Sequence of chain 1.C:
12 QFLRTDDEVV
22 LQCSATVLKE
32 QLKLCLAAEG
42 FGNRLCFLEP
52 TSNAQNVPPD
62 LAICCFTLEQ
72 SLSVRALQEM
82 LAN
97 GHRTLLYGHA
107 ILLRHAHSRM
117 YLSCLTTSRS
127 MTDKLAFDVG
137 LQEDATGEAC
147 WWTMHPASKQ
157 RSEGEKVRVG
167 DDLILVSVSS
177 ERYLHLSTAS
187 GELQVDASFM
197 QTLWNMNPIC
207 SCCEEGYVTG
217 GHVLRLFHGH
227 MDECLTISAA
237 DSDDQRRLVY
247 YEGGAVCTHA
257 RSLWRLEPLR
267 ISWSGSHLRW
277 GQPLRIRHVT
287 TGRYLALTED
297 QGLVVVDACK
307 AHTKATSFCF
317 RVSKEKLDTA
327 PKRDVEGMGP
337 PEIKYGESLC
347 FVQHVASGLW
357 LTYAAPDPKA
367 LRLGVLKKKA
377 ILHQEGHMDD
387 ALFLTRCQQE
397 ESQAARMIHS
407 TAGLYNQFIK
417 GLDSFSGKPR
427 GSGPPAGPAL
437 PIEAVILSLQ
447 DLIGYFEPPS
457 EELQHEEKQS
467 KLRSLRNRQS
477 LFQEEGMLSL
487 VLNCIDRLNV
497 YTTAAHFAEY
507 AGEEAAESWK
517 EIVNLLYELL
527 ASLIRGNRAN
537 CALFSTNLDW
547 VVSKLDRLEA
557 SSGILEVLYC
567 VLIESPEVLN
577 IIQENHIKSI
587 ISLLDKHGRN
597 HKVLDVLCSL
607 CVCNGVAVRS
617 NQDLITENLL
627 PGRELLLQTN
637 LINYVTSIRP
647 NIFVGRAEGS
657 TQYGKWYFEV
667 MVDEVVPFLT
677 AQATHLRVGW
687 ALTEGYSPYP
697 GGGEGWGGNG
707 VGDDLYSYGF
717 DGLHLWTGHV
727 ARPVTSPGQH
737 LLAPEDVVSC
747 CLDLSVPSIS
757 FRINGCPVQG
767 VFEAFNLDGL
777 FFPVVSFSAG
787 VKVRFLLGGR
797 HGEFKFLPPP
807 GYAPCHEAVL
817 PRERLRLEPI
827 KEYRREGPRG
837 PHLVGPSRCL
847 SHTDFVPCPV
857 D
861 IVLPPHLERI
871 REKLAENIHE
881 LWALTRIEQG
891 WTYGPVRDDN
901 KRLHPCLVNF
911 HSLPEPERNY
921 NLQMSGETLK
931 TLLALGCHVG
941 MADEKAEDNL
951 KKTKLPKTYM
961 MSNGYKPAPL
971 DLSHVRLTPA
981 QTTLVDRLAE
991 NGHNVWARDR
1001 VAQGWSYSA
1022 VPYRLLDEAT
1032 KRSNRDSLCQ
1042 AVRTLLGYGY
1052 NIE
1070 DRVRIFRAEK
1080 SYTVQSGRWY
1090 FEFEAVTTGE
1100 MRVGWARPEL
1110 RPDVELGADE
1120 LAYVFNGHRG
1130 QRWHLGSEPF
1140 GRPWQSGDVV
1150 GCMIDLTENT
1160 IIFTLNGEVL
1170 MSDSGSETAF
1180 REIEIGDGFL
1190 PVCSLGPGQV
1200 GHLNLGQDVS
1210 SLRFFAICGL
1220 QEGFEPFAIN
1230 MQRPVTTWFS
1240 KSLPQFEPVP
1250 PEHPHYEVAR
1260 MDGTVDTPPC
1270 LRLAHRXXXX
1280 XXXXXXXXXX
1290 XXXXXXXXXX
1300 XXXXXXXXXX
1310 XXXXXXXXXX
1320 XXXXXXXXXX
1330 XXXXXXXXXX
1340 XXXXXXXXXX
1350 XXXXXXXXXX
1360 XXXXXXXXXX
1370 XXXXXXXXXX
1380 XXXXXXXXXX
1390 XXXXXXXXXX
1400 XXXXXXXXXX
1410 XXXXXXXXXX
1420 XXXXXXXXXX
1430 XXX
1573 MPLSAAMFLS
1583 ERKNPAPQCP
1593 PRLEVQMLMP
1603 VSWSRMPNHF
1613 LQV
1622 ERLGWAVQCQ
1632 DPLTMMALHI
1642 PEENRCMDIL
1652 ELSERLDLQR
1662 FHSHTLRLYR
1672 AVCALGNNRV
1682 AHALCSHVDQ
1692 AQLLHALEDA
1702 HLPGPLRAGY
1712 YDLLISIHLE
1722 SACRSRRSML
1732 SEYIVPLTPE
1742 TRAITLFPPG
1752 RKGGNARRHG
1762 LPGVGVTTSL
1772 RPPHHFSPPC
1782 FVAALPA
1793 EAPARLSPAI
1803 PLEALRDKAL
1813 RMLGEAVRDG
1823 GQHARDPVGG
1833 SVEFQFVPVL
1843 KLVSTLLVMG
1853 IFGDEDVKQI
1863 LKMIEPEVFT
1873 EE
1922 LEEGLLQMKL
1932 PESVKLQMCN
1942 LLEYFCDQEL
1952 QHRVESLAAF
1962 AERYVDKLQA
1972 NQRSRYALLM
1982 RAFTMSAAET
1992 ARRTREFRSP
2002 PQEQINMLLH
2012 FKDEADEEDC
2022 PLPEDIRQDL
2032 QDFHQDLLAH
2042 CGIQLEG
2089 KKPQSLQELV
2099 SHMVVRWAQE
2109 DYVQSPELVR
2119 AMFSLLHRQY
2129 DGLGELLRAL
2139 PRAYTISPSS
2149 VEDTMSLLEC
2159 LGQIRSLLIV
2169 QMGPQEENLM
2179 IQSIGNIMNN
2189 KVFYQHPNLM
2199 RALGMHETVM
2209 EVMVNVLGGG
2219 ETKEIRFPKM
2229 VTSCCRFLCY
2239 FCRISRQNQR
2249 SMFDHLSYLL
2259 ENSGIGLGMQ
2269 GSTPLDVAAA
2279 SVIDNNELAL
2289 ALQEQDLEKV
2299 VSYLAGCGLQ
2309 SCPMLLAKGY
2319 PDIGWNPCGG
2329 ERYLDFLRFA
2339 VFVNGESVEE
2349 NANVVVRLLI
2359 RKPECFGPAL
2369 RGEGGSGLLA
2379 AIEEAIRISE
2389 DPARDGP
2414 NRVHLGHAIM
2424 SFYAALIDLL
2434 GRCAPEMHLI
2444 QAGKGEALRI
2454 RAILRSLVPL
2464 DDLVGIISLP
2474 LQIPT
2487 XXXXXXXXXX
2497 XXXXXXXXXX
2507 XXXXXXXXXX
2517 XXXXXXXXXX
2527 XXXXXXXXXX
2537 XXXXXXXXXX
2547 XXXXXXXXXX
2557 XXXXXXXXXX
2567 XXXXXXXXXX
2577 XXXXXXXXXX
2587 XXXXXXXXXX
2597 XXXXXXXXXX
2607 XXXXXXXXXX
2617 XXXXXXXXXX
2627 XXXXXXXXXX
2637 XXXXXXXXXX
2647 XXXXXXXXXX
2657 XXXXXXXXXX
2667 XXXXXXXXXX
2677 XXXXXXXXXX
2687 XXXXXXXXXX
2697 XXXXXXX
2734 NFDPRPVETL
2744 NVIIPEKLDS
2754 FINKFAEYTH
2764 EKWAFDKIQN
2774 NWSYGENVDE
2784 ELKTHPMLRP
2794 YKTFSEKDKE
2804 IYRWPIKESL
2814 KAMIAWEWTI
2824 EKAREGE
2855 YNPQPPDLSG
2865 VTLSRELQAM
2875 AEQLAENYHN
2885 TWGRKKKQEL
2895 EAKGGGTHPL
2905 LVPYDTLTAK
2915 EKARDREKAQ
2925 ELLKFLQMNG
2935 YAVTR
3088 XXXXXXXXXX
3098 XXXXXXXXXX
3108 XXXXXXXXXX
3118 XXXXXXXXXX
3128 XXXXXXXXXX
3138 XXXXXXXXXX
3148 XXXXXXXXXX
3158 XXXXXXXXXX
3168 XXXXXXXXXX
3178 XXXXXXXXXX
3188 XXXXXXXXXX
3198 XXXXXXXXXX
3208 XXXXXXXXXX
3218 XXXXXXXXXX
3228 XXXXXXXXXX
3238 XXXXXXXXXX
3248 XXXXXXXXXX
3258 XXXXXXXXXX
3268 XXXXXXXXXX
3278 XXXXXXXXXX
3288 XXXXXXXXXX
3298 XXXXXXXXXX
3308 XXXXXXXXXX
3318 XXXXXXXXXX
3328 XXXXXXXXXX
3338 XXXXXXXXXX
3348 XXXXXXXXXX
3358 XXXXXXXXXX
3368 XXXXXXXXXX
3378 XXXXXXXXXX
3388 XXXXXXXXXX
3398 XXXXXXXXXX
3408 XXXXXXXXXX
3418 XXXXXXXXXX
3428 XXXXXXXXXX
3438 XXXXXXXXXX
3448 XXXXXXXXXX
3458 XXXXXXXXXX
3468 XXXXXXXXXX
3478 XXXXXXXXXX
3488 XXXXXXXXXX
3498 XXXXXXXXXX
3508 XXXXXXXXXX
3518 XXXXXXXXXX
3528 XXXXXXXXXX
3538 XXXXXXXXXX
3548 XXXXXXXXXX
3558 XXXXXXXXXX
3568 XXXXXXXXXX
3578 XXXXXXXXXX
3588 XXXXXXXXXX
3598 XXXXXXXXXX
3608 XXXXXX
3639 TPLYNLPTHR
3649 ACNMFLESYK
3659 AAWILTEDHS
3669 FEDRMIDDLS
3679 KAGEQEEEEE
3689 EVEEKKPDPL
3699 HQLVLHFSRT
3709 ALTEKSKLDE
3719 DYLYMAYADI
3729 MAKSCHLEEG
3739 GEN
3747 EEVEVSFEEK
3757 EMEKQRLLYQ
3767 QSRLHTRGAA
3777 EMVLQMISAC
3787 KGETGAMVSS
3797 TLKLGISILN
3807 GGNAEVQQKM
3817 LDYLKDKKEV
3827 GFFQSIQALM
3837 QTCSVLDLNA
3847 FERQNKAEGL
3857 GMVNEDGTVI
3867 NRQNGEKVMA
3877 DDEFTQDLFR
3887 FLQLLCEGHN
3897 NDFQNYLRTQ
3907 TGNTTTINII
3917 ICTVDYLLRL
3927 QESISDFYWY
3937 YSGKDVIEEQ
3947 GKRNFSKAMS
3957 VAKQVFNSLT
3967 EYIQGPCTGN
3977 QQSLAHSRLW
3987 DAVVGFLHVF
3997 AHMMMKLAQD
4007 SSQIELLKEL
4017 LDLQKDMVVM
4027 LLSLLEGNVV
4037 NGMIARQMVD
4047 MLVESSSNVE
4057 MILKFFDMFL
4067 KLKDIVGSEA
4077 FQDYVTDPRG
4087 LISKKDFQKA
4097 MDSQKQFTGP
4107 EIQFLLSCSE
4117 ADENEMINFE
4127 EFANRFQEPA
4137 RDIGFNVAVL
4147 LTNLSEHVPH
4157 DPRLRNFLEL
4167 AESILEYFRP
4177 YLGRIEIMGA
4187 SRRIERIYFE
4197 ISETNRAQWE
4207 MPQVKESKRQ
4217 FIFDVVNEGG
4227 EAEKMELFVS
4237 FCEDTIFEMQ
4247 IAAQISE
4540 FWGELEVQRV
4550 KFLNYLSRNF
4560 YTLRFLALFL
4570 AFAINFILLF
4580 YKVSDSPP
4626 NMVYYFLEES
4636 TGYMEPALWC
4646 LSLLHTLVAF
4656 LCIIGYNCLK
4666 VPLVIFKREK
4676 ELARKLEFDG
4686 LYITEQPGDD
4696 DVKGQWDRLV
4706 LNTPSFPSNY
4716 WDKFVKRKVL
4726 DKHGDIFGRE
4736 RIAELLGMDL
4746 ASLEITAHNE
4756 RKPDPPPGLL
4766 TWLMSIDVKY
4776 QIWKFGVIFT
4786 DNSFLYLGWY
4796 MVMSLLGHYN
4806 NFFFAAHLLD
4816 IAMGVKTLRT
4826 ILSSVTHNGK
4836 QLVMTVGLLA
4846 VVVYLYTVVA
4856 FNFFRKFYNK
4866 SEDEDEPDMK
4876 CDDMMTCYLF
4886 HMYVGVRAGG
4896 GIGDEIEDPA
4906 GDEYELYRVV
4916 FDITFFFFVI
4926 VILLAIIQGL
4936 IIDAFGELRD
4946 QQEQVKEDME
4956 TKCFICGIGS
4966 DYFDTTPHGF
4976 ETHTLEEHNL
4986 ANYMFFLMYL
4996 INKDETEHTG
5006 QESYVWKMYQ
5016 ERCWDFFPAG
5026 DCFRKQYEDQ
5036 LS

Binding-site contacts:
Ligand atom O2' contacts residue THR4979 of chain 1.C at 2.8 Å (h-bond).
Ligand atom O4' contacts residue MET4954 of chain 1.C at 2.7 Å.
Ligand atom N6 contacts residue CYS4958 of chain 1.C at 3.3 Å (h-bond).
Ligand atom C5 contacts residue MET4954 of chain 1.C at 3.5 Å (hydrophobic).
Ligand atom C3B contacts residue CA1 of chain 1.O at 3.2 Å.
Ligand atom C1' contacts residue THR4979 of chain 1.C at 3.8 Å.
Ligand atom C2 contacts residue MET4954 of chain 1.C at 3.7 Å (hydrophobic).
Ligand atom C3' contacts residue CA1 of chain 1.O at 4.2 Å.
Ligand atom N6 contacts residue ASN4984 of chain 1.C at 3.9 Å.
Ligand atom C8 contacts residue MET4954 of chain 1.C at 3.7 Å (hydrophobic).
Ligand atom N3 contacts residue MET4954 of chain 1.C at 3.0 Å.
Ligand atom PB contacts residue CA1 of chain 1.O at 4.3 Å.
Ligand atom N7 contacts residue MET4954 of chain 1.C at 4.0 Å.
Ligand atom C2' contacts residue CA1 of chain 1.O at 4.1 Å.
Ligand atom C5 contacts residue ASN4984 of chain 1.C at 4.2 Å.
Ligand atom N7 contacts residue ASN4984 of chain 1.C at 3.5 Å (h-bond).
Ligand atom C3' contacts residue THR4979 of chain 1.C at 4.4 Å.
Ligand atom O3A contacts residue CA1 of chain 1.O at 4.0 Å.
Ligand atom C6 contacts residue ASN4984 of chain 1.C at 4.2 Å.
Ligand atom C1' contacts residue MET4954 of chain 1.C at 3.4 Å (hydrophobic).
Ligand atom C6 contacts residue LEU4985 of chain 1.C at 4.3 Å (hydrophobic).
Ligand atom N7 contacts residue LEU4985 of chain 1.C at 4.3 Å.
Ligand atom C6 contacts residue CYS4958 of chain 1.C at 3.6 Å (hydrophobic).
Ligand atom C8 contacts residue ASN4984 of chain 1.C at 4.3 Å.
Ligand atom N6 contacts residue ILE4960 of chain 1.C at 4.2 Å.
Ligand atom C2' contacts residue THR4979 of chain 1.C at 3.8 Å.
Ligand atom N1 contacts residue MET4954 of chain 1.C at 4.2 Å.
Ligand atom C4' contacts residue MET4954 of chain 1.C at 3.8 Å (hydrophobic).
Ligand atom O3' contacts residue THR4979 of chain 1.C at 3.8 Å.
Ligand atom C2 contacts residue HIS4978 of chain 1.C at 4.3 Å.
Ligand atom O3' contacts residue CA1 of chain 1.O at 4.2 Å.
Ligand atom O1A contacts residue ARG4215 of chain 1.C at 4.1 Å.
Ligand atom O2' contacts residue CA1 of chain 1.O at 3.4 Å.
Ligand atom N1 contacts residue CYS4958 of chain 1.C at 3.0 Å (h-bond).
Ligand atom C6 contacts residue MET4954 of chain 1.C at 4.2 Å (hydrophobic).
Ligand atom C2 contacts residue CYS4958 of chain 1.C at 3.5 Å (hydrophobic).
Ligand atom C5' contacts residue MET4954 of chain 1.C at 3.5 Å (hydrophobic).
Ligand atom N9 contacts residue MET4954 of chain 1.C at 3.1 Å.
Ligand atom C4 contacts residue MET4954 of chain 1.C at 2.9 Å (hydrophobic).
Ligand atom N6 contacts residue LEU4985 of chain 1.C at 3.1 Å.

A small-molecule ligand and the protein it binds are described below.
Small molecule (SMILES): Nc1ncnc2c1ncn2[C@@H]1O[C@H](CO[P](=O)(O)O[P](=O)(O)CP(=O)(O)O)[C@@H](O)[C@H]1O